Binding-site contacts:
Ligand atom CB contacts residue TYR488 of chain 1.A at 3.4 Å (hydrophobic).
Ligand atom CBF contacts residue GLU352 of chain 1.A at 3.3 Å.
Ligand atom CBE contacts residue TYR491 of chain 1.A at 3.5 Å (hydrophobic).
Ligand atom CAN contacts residue VAL486 of chain 1.A at 3.5 Å (hydrophobic).
Ligand atom O contacts residue GLN249 of chain 1.A at 3.5 Å (h-bond).
Ligand atom CBC contacts residue GLU352 of chain 1.A at 3.1 Å.
Ligand atom OAG contacts residue ZN1 of chain 1.H at 2.4 Å.
Ligand atom OAB contacts residue ALA324 of chain 1.A at 2.8 Å (h-bond).
Ligand atom CBX contacts residue ALA322 of chain 1.A at 3.6 Å (hydrophobic).
Ligand atom OAC contacts residue HIS321 of chain 1.A at 2.7 Å (h-bond).
Ligand atom O contacts residue LYS479 of chain 1.A at 2.9 Å (salt-bridge).
Ligand atom C contacts residue HIS481 of chain 1.A at 3.5 Å.
Ligand atom CBN contacts residue HIS321 of chain 1.A at 3.4 Å.
Ligand atom CBF contacts residue ALA322 of chain 1.A at 3.1 Å (hydrophobic).
Ligand atom OBK contacts residue HIS351 of chain 1.A at 3.1 Å.
Ligand atom CZ contacts residue ASP383 of chain 1.A at 3.6 Å.
Ligand atom CAK contacts residue HIS378 of chain 1.A at 3.2 Å.
Ligand atom O contacts residue HIS481 of chain 1.A at 3.4 Å.
Ligand atom OAD contacts residue ZN1 of chain 1.H at 2.3 Å.
Ligand atom CAQ contacts residue HIS378 of chain 1.A at 3.5 Å.
Ligand atom OAD contacts residue HIS351 of chain 1.A at 3.2 Å (h-bond).
Ligand atom CAV contacts residue THR348 of chain 1.A at 3.2 Å.
Ligand atom O contacts residue TYR488 of chain 1.A at 2.6 Å (h-bond).
Ligand atom OAG contacts residue TYR491 of chain 1.A at 2.5 Å (h-bond).
Ligand atom CE2 contacts residue ASP383 of chain 1.A at 3.5 Å.
Ligand atom OAC contacts residue HIS481 of chain 1.A at 3.0 Å (h-bond).
Ligand atom OAG contacts residue GLU379 of chain 1.A at 3.4 Å (salt-bridge).
Ligand atom OAD contacts residue GLU352 of chain 1.A at 2.8 Å (salt-bridge).
Ligand atom CBU contacts residue THR348 of chain 1.A at 3.3 Å.
Ligand atom CBC contacts residue HIS351 of chain 1.A at 3.3 Å.
Ligand atom PBY contacts residue ZN1 of chain 1.H at 2.6 Å.
Ligand atom OAC contacts residue TYR491 of chain 1.A at 3.2 Å (h-bond).
Ligand atom OAB contacts residue SER323 of chain 1.A at 3.1 Å.
Ligand atom CBT contacts residue THR348 of chain 1.A at 3.3 Å.
Ligand atom CBF contacts residue HIS321 of chain 1.A at 3.6 Å.
Ligand atom OXT contacts residue HIS321 of chain 1.A at 3.4 Å.
Ligand atom OAD contacts residue HIS355 of chain 1.A at 3.1 Å (h-bond).
Ligand atom CAM contacts residue TYR480 of chain 1.A at 3.5 Å (hydrophobic).
Ligand atom CBB contacts residue HIS355 of chain 1.A at 3.2 Å.
Ligand atom OH contacts residue ASP383 of chain 1.A at 2.9 Å (salt-bridge).

Sequence of chain 1.A:
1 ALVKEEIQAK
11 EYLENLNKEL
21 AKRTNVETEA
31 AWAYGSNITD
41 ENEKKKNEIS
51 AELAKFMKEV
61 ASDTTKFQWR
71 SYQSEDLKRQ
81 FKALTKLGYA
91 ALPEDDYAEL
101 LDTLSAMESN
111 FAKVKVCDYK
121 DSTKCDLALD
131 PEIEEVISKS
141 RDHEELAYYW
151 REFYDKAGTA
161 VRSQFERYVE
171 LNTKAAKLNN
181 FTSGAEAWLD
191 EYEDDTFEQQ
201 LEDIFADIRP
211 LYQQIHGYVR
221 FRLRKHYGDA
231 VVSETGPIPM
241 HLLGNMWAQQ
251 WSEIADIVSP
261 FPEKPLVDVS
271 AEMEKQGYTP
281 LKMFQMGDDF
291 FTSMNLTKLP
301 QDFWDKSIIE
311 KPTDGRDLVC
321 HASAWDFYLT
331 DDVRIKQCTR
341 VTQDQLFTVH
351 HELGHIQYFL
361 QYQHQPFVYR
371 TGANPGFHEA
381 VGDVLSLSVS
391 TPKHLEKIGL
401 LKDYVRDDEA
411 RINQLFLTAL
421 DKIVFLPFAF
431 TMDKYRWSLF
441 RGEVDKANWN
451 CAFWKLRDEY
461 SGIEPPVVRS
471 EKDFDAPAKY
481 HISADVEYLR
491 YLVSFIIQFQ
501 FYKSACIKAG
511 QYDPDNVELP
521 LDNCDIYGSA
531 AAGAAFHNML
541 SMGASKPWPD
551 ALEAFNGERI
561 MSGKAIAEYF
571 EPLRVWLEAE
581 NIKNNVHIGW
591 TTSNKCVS

This protein binds this small molecule.
Small molecule (SMILES): O=C(N[C@@H](Cc1ccccc1)[P](=O)(O)C[C@H](Cc1cc(-c2ccccc2)no1)C(=O)N[C@@H](Cc1ccc(O)cc1)C(=O)O)OCc1ccccc1